Binding-site contacts:
Ligand atom C contacts residue GLN3 of chain 1.E at 3.9 Å.
Ligand atom CG2 contacts residue ALA2 of chain 1.E at 4.0 Å (hydrophobic).
Ligand atom O contacts residue VAL4 of chain 1.E at 2.9 Å (h-bond).
Ligand atom OE1 contacts residue ASN25 of chain 1.E at 4.4 Å.
Ligand atom C contacts residue VAL4 of chain 1.E at 3.6 Å (hydrophobic).
Ligand atom CA contacts residue VAL4 of chain 1.E at 3.5 Å (hydrophobic).
Ligand atom CD contacts residue VAL4 of chain 1.E at 3.8 Å (hydrophobic).
Ligand atom N contacts residue VAL4 of chain 1.E at 3.0 Å (h-bond).
Ligand atom CA contacts residue GLN3 of chain 1.E at 4.2 Å.
Ligand atom O contacts residue VAL4 of chain 1.E at 3.8 Å.
Ligand atom OE1 contacts residue VAL4 of chain 1.E at 3.5 Å.
Ligand atom CG2 contacts residue GLN3 of chain 1.E at 3.4 Å.
Ligand atom CB contacts residue GLN3 of chain 1.E at 4.4 Å.
Ligand atom CB contacts residue VAL4 of chain 1.E at 4.5 Å (hydrophobic).
Ligand atom CG1 contacts residue GLN3 of chain 1.E at 4.1 Å.
Ligand atom O contacts residue SER6 of chain 1.E at 4.1 Å.
Ligand atom OE2 contacts residue VAL4 of chain 1.E at 3.6 Å.
Ligand atom CB contacts residue ALA2 of chain 1.E at 4.3 Å (hydrophobic).
Ligand atom N contacts residue ALA2 of chain 1.E at 3.0 Å (h-bond).
Ligand atom O contacts residue SER5 of chain 1.E at 3.8 Å.
Ligand atom CA contacts residue ALA2 of chain 1.E at 4.0 Å (hydrophobic).
Ligand atom CB contacts residue VAL4 of chain 1.E at 4.3 Å (hydrophobic).
Ligand atom CG2 contacts residue SER5 of chain 1.E at 3.7 Å.
Ligand atom CA contacts residue ALA2 of chain 1.E at 3.5 Å (hydrophobic).
Ligand atom C contacts residue VAL4 of chain 1.E at 4.2 Å (hydrophobic).
Ligand atom CB contacts residue ALA2 of chain 1.E at 3.4 Å (hydrophobic).
Ligand atom O contacts residue GLN3 of chain 1.E at 3.1 Å (h-bond).
Ligand atom OG contacts residue GLN3 of chain 1.E at 3.3 Å (h-bond).
Ligand atom CB contacts residue GLN3 of chain 1.E at 3.4 Å.
Ligand atom C contacts residue ALA2 of chain 1.E at 3.7 Å (hydrophobic).
Ligand atom C contacts residue ALA2 of chain 1.E at 4.3 Å (hydrophobic).
Ligand atom CG2 contacts residue VAL4 of chain 1.E at 3.8 Å (hydrophobic).
Ligand atom C contacts residue VAL4 of chain 1.E at 4.0 Å (hydrophobic).
Ligand atom CA contacts residue VAL4 of chain 1.E at 4.0 Å (hydrophobic).
Ligand atom O contacts residue ALA2 of chain 1.E at 3.9 Å.

This protein binds this small molecule.
Small molecule (SMILES): CC[C@H](C)[C@H](N)C(=O)N[C@@H](CO)C(=O)N[C@@H](CCC(=O)O)C(=O)N[C@H](C=O)C(C)C

Sequence of chain 1.E:
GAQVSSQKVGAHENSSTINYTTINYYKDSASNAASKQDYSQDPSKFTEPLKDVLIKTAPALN